Sequence of chain 1.L:
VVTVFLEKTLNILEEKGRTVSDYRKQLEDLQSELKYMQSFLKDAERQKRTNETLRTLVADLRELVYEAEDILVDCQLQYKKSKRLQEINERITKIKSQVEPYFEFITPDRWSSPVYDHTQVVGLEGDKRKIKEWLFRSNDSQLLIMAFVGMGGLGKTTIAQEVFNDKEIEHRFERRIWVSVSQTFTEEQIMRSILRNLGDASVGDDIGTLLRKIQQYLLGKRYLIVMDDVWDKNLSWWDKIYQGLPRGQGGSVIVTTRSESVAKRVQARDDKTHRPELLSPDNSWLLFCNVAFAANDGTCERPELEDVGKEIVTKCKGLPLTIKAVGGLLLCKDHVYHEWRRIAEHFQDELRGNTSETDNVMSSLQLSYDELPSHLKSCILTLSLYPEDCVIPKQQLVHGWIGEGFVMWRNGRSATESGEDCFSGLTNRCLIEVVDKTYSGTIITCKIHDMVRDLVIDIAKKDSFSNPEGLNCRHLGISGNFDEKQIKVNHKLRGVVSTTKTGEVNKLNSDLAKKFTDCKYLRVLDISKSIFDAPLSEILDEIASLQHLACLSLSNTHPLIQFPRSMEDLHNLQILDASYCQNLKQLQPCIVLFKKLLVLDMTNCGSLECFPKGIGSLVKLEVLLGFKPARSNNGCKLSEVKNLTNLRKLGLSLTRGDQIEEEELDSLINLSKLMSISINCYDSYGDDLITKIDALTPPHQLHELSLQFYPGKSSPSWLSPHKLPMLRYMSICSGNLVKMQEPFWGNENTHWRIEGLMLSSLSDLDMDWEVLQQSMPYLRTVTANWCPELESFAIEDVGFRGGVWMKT

A small-molecule ligand and the protein it binds are described below.
Small molecule (SMILES): Nc1ncnc2c1ncn2[C@H]1C[C@H](O)[C@@H](CO[P](=O)(O)O[P](=O)(O)OP(=O)(O)O)O1

Binding-site contacts:
Ligand atom O2B contacts residue LYS195 of chain 1.L at 2.9 Å (salt-bridge).
Ligand atom PB contacts residue GLY194 of chain 1.L at 3.6 Å.
Ligand atom O2A contacts residue THR196 of chain 1.L at 2.8 Å (h-bond).
Ligand atom O3B contacts residue GLY192 of chain 1.L at 3.2 Å (h-bond).
Ligand atom N6 contacts residue LEU163 of chain 1.L at 3.5 Å.
Ligand atom O3A contacts residue GLY192 of chain 1.L at 3.6 Å.
Ligand atom O2G contacts residue ARG149 of chain 1.L at 2.7 Å (salt-bridge).
Ligand atom C2 contacts residue GLN159 of chain 1.L at 3.2 Å.
Ligand atom N1 contacts residue VAL160 of chain 1.L at 3.5 Å.
Ligand atom C8 contacts residue PRO359 of chain 1.L at 3.5 Å (hydrophobic).
Ligand atom O2G contacts residue ARG297 of chain 1.L at 3.2 Å (salt-bridge).
Ligand atom O2B contacts residue GLY192 of chain 1.L at 3.5 Å.
Ligand atom O2B contacts residue GLY194 of chain 1.L at 2.3 Å (h-bond).
Ligand atom O1A contacts residue LYS195 of chain 1.L at 3.4 Å (salt-bridge).
Ligand atom C8 contacts residue THR197 of chain 1.L at 3.5 Å.
Ligand atom O3G contacts residue ARG149 of chain 1.L at 3.2 Å (salt-bridge).
Ligand atom PG contacts residue LYS195 of chain 1.L at 3.5 Å.
Ligand atom O4' contacts residue PRO359 of chain 1.L at 3.5 Å.
Ligand atom O1B contacts residue THR196 of chain 1.L at 2.6 Å (h-bond).
Ligand atom PG contacts residue ARG149 of chain 1.L at 3.2 Å.
Ligand atom N1 contacts residue VAL161 of chain 1.L at 3.0 Å (h-bond).
Ligand atom O1A contacts residue THR197 of chain 1.L at 3.2 Å (h-bond).
Ligand atom O1G contacts residue LYS195 of chain 1.L at 3.2 Å (salt-bridge).
Ligand atom PB contacts residue LYS195 of chain 1.L at 3.4 Å.
Ligand atom PA contacts residue THR196 of chain 1.L at 3.1 Å.
Ligand atom O2B contacts residue LEU193 of chain 1.L at 2.5 Å (h-bond).
Ligand atom N1 contacts residue GLN159 of chain 1.L at 3.5 Å (h-bond).
Ligand atom O1A contacts residue GLY194 of chain 1.L at 3.3 Å.
Ligand atom O3G contacts residue THR196 of chain 1.L at 3.4 Å.
Ligand atom O1A contacts residue THR196 of chain 1.L at 2.7 Å (h-bond).
Ligand atom O1B contacts residue LYS195 of chain 1.L at 3.0 Å (salt-bridge).
Ligand atom O1G contacts residue ARG297 of chain 1.L at 2.8 Å (salt-bridge).
Ligand atom PG contacts residue ARG297 of chain 1.L at 3.5 Å.
Ligand atom O1G contacts residue ARG149 of chain 1.L at 3.5 Å (salt-bridge).
Ligand atom O3B contacts residue LYS195 of chain 1.L at 2.9 Å (salt-bridge).
Ligand atom O2G contacts residue GLY192 of chain 1.L at 3.5 Å (h-bond).
Ligand atom N7 contacts residue THR197 of chain 1.L at 3.4 Å (h-bond).
Ligand atom N6 contacts residue VAL161 of chain 1.L at 3.1 Å (h-bond).
Ligand atom N9 contacts residue PRO359 of chain 1.L at 3.5 Å.
Ligand atom O3' contacts residue LYS363 of chain 1.L at 3.3 Å.